Sequence of chain 1.A:
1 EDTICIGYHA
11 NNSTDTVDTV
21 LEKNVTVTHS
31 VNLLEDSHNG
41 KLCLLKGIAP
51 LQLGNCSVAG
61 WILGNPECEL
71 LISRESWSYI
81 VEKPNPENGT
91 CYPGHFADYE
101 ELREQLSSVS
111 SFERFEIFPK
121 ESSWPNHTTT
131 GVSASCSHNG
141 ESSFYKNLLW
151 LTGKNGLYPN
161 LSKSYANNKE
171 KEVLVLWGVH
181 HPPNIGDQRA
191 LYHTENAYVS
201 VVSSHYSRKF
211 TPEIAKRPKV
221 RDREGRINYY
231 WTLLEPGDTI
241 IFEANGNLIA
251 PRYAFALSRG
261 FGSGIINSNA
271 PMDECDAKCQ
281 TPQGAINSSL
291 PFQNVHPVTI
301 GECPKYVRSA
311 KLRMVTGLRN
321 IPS

A protein and the small-molecule ligand that binds it are described below.
Small molecule (SMILES): CC(=O)N[C@H]1[C@H](O[C@H]2[C@H](O)[C@@H](NC(C)=O)CO[C@@H]2CO)O[C@H](CO)[C@@H](O)[C@@H]1O

Binding-site contacts:
Ligand atom C5 contacts residue ASN55 of chain 1.A at 3.6 Å.
Ligand atom C1 contacts residue ASN55 of chain 1.A at 1.4 Å.
Ligand atom C7 contacts residue ASN55 of chain 1.A at 3.2 Å.
Ligand atom O5 contacts residue ASN55 of chain 1.A at 2.3 Å (h-bond).
Ligand atom O7 contacts residue ASN55 of chain 1.A at 3.0 Å (h-bond).
Ligand atom N2 contacts residue ASN55 of chain 1.A at 3.0 Å (h-bond).
Ligand atom C4 contacts residue ASN55 of chain 1.A at 4.1 Å.
Ligand atom C8 contacts residue ASN55 of chain 1.A at 4.0 Å.
Ligand atom C2 contacts residue ASN55 of chain 1.A at 2.4 Å.
Ligand atom O5 contacts residue GLU87 of chain 1.A at 4.5 Å.
Ligand atom C3 contacts residue ASN55 of chain 1.A at 3.8 Å.